Sequence of chain 1.A:
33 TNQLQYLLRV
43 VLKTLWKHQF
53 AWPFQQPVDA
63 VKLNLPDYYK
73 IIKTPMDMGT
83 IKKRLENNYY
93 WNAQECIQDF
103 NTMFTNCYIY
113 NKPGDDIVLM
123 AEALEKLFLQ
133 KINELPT

A small-molecule ligand and the protein it binds are described below.
Small molecule (SMILES): Cc1cc(F)cc(C)c1Oc1ccc(C(C)(C)O)cc1-c1cn(C)c(=O)cc1NCC(=O)NC1CCC(O)CC1

Binding-site contacts:
Ligand atom CAS contacts residue PRO55 of chain 1.A at 4.0 Å (hydrophobic).
Ligand atom CAI contacts residue LEU65 of chain 1.A at 4.1 Å (hydrophobic).
Ligand atom C contacts residue LEU67 of chain 1.A at 4.1 Å (hydrophobic).
Ligand atom O contacts residue LEU67 of chain 1.A at 3.5 Å.
Ligand atom CAZ contacts residue ILE119 of chain 1.A at 4.0 Å (hydrophobic).
Ligand atom CBC contacts residue PRO55 of chain 1.A at 3.9 Å (hydrophobic).
Ligand atom CBI contacts residue LEU67 of chain 1.A at 4.2 Å (hydrophobic).
Ligand atom CAD contacts residue LEU65 of chain 1.A at 4.2 Å (hydrophobic).
Ligand atom CAJ contacts residue GLN58 of chain 1.A at 3.6 Å.
Ligand atom CAW contacts residue ASN113 of chain 1.A at 3.6 Å.
Ligand atom CAF contacts residue LEU65 of chain 1.A at 3.6 Å (hydrophobic).
Ligand atom CAX contacts residue ILE119 of chain 1.A at 3.7 Å (hydrophobic).
Ligand atom CAX contacts residue ASN113 of chain 1.A at 3.5 Å.
Ligand atom OBA contacts residue CYS109 of chain 1.A at 4.0 Å.
Ligand atom NAY contacts residue VAL60 of chain 1.A at 3.9 Å.
Ligand atom CAZ contacts residue VAL60 of chain 1.A at 4.1 Å (hydrophobic).
Ligand atom CAE contacts residue LEU65 of chain 1.A at 3.8 Å (hydrophobic).
Ligand atom NAY contacts residue ILE119 of chain 1.A at 3.7 Å.
Ligand atom CBH contacts residue LEU67 of chain 1.A at 4.2 Å (hydrophobic).
Ligand atom CA contacts residue ASN113 of chain 1.A at 3.8 Å.
Ligand atom N contacts residue LEU65 of chain 1.A at 4.0 Å.
Ligand atom CBC contacts residue ILE119 of chain 1.A at 3.8 Å (hydrophobic).
Ligand atom OAK contacts residue VAL60 of chain 1.A at 3.8 Å.
Ligand atom OAK contacts residue PRO59 of chain 1.A at 3.4 Å (h-bond).
Ligand atom OBA contacts residue ASN113 of chain 1.A at 2.8 Å (h-bond).
Ligand atom CBC contacts residue VAL60 of chain 1.A at 4.0 Å (hydrophobic).
Ligand atom CAH contacts residue LEU65 of chain 1.A at 4.2 Å (hydrophobic).
Ligand atom CAQ contacts residue TRP54 of chain 1.A at 4.1 Å (hydrophobic).
Ligand atom OBA contacts residue ILE119 of chain 1.A at 4.0 Å.
Ligand atom CAS contacts residue ILE119 of chain 1.A at 3.7 Å (hydrophobic).
Ligand atom OAK contacts residue ASP61 of chain 1.A at 3.3 Å (salt-bridge).
Ligand atom O contacts residue LEU65 of chain 1.A at 4.0 Å.
Ligand atom CAD contacts residue TRP54 of chain 1.A at 4.2 Å (hydrophobic).
Ligand atom CAS contacts residue TRP54 of chain 1.A at 3.8 Å (hydrophobic).
Ligand atom CAA contacts residue LEU65 of chain 1.A at 4.0 Å (hydrophobic).
Ligand atom CBC contacts residue PHE56 of chain 1.A at 3.5 Å (hydrophobic).
Ligand atom CAW contacts residue ILE119 of chain 1.A at 4.2 Å (hydrophobic).
Ligand atom CAZ contacts residue PRO55 of chain 1.A at 4.1 Å (hydrophobic).
Ligand atom CAC contacts residue TRP54 of chain 1.A at 4.2 Å (hydrophobic).
Ligand atom CAI contacts residue LYS64 of chain 1.A at 4.2 Å.